Binding-site contacts:
Ligand atom O5' contacts residue CYS278 of chain 1.D at 3.4 Å.
Ligand atom C6' contacts residue GLU162 of chain 1.D at 3.4 Å.
Ligand atom O'Q contacts residue LYS222 of chain 1.D at 3.0 Å (salt-bridge).
Ligand atom O'Q contacts residue CYS278 of chain 1.D at 3.3 Å (h-bond).
Ligand atom C4' contacts residue LEU164 of chain 1.D at 3.3 Å (hydrophobic).
Ligand atom C2 contacts residue ILE233 of chain 1.D at 3.5 Å (hydrophobic).
Ligand atom O3D contacts residue PHE338 of chain 1.D at 2.9 Å (h-bond).
Ligand atom C6' contacts residue CYS278 of chain 1.D at 3.2 Å (hydrophobic).
Ligand atom C4D contacts residue TYR274 of chain 1.D at 3.6 Å (hydrophobic).
Ligand atom O1A contacts residue PHE267 of chain 1.D at 3.2 Å.
Ligand atom O1A contacts residue PHE279 of chain 1.D at 3.5 Å.
Ligand atom O1B contacts residue LYS339 of chain 1.D at 2.8 Å (salt-bridge).
Ligand atom O4D contacts residue TYR274 of chain 1.D at 3.3 Å.
Ligand atom O4 contacts residue TYR269 of chain 1.D at 3.0 Å (h-bond).
Ligand atom O4' contacts residue PHE163 of chain 1.D at 3.3 Å.
Ligand atom C6' contacts residue LYS222 of chain 1.D at 3.5 Å.
Ligand atom O3' contacts residue ARG262 of chain 1.C at 2.9 Å (salt-bridge).
Ligand atom C4' contacts residue LYS222 of chain 1.D at 3.4 Å.
Ligand atom O'Q contacts residue GLU162 of chain 1.D at 3.5 Å (salt-bridge).
Ligand atom O4' contacts residue LYS222 of chain 1.D at 3.1 Å (salt-bridge).
Ligand atom O'Q contacts residue ASN226 of chain 1.D at 3.0 Å (h-bond).
Ligand atom O4D contacts residue ILE233 of chain 1.D at 3.5 Å.
Ligand atom O3D contacts residue GLY275 of chain 1.D at 3.0 Å (h-bond).
Ligand atom O2D contacts residue PHE338 of chain 1.D at 3.6 Å.
Ligand atom O3A contacts residue LYS339 of chain 1.D at 3.4 Å (salt-bridge).
Ligand atom O2 contacts residue ARG439 of chain 1.D at 3.2 Å (salt-bridge).
Ligand atom O'P contacts residue LEU164 of chain 1.D at 3.4 Å (h-bond).
Ligand atom O'P contacts residue GLU162 of chain 1.D at 2.6 Å (salt-bridge).
Ligand atom C5' contacts residue LEU164 of chain 1.D at 3.3 Å (hydrophobic).
Ligand atom C6 contacts residue ILE233 of chain 1.D at 3.6 Å (hydrophobic).
Ligand atom C3' contacts residue LEU164 of chain 1.D at 3.6 Å (hydrophobic).
Ligand atom O4' contacts residue LEU164 of chain 1.D at 2.6 Å (h-bond).
Ligand atom O'P contacts residue CYS278 of chain 1.D at 3.2 Å (h-bond).
Ligand atom N1 contacts residue ILE233 of chain 1.D at 3.5 Å.
Ligand atom C1' contacts residue PHE279 of chain 1.D at 3.6 Å (hydrophobic).
Ligand atom O4 contacts residue PHE267 of chain 1.D at 3.3 Å.
Ligand atom O2B contacts residue PHE338 of chain 1.D at 3.6 Å.
Ligand atom N3 contacts residue TYR269 of chain 1.D at 3.1 Å (h-bond).
Ligand atom O4 contacts residue LEU268 of chain 1.D at 3.5 Å (h-bond).
Ligand atom O2' contacts residue ARG262 of chain 1.C at 3.0 Å (salt-bridge).

The small molecule below binds the protein below.
Small molecule (SMILES): O=C(O)[C@H]1O[C@H](O[P](=O)(O)O[P](=O)(O)OC[C@H]2O[C@@H](n3ccc(=O)[nH]c3=O)[C@H](O)[C@@H]2O)[C@H](O)[C@@H](O)[C@@H]1O

Sequence of chain 1.D:
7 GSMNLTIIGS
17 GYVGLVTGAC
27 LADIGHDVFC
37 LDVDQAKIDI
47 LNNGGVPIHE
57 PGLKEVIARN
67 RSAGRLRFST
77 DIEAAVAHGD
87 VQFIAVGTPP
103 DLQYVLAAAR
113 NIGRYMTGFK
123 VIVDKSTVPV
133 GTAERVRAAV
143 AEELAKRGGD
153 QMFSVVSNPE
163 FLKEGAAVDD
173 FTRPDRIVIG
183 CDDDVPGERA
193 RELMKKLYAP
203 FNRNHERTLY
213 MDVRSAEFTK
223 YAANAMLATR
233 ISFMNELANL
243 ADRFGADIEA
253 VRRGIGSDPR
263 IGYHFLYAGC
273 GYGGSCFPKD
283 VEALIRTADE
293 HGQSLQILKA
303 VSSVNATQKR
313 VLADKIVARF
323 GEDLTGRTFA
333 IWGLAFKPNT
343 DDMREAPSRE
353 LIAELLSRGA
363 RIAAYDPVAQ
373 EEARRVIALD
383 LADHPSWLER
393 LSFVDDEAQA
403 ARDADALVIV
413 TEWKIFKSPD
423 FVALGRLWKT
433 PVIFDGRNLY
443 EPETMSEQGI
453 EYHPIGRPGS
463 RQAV

Sequence of chain 1.C:
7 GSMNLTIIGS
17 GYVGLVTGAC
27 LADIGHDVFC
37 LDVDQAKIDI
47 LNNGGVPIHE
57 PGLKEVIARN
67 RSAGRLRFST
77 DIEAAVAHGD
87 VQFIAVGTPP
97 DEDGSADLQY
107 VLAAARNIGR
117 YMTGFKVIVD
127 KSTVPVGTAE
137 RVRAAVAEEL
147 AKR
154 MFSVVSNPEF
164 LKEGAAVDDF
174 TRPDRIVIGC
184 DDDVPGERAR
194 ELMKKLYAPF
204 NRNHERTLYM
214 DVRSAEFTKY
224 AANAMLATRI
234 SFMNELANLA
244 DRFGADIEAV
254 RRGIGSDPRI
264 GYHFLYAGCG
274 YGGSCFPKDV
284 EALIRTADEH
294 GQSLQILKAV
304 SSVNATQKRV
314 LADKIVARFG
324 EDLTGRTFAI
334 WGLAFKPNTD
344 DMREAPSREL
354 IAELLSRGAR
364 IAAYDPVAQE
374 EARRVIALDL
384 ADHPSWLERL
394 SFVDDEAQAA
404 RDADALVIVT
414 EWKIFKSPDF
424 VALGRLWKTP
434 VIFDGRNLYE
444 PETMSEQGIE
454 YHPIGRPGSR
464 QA